A protein and the small-molecule ligand that binds it are described below.
Small molecule (SMILES): OC[C@H]1O[C@H](Oc2c[nH]c3ccc(Br)c(Cl)c23)[C@@H](O)[C@@H](O)[C@@H]1O

Binding-site contacts:
Ligand atom C11 contacts residue TYR100 of chain 4.A at 3.5 Å (hydrophobic).
Ligand atom C3 contacts residue ASN14 of chain 4.A at 4.1 Å.
Ligand atom C4 contacts residue ASP208 of chain 4.A at 3.2 Å.
Ligand atom C5 contacts residue LEU99 of chain 4.A at 4.2 Å (hydrophobic).
Ligand atom O2 contacts residue GLY98 of chain 4.A at 3.6 Å.
Ligand atom O4 contacts residue ARG228 of chain 4.A at 3.2 Å.
Ligand atom C14 contacts residue LEU99 of chain 4.A at 3.8 Å (hydrophobic).
Ligand atom C4 contacts residue ASN14 of chain 4.A at 3.9 Å.
Ligand atom C10 contacts residue LEU99 of chain 4.A at 3.9 Å (hydrophobic).
Ligand atom N1 contacts residue TYR12 of chain 4.A at 3.2 Å (h-bond).
Ligand atom C5 contacts residue TYR12 of chain 4.A at 4.1 Å (hydrophobic).
Ligand atom O6 contacts residue TYR100 of chain 4.A at 3.2 Å (h-bond).
Ligand atom C9 contacts residue LEU99 of chain 4.A at 3.5 Å (hydrophobic).
Ligand atom C13 contacts residue LEU99 of chain 4.A at 4.0 Å (hydrophobic).
Ligand atom C12 contacts residue LEU99 of chain 4.A at 3.6 Å (hydrophobic).
Ligand atom C6 contacts residue ALA207 of chain 4.A at 3.4 Å (hydrophobic).
Ligand atom C1 contacts residue LEU99 of chain 4.A at 3.6 Å (hydrophobic).
Ligand atom O5 contacts residue LEU99 of chain 4.A at 3.1 Å (h-bond).
Ligand atom O6 contacts residue LEU99 of chain 4.A at 3.3 Å (h-bond).
Ligand atom C8 contacts residue LEU99 of chain 4.A at 3.6 Å (hydrophobic).
Ligand atom N1 contacts residue TYR100 of chain 4.A at 3.2 Å.
Ligand atom O3 contacts residue ARG228 of chain 4.A at 2.9 Å (salt-bridge).
Ligand atom C4 contacts residue ARG228 of chain 4.A at 3.7 Å.
Ligand atom C3 contacts residue ARG228 of chain 4.A at 3.9 Å.
Ligand atom O4 contacts residue TYR12 of chain 4.A at 3.9 Å.
Ligand atom O4 contacts residue ASN14 of chain 4.A at 2.7 Å (h-bond).
Ligand atom O5 contacts residue GLY98 of chain 4.A at 4.2 Å.
Ligand atom C6 contacts residue TYR12 of chain 4.A at 3.8 Å (hydrophobic).
Ligand atom C11 contacts residue TYR12 of chain 4.A at 2.9 Å (hydrophobic).
Ligand atom O3 contacts residue GLY227 of chain 4.A at 3.5 Å.
Ligand atom C6 contacts residue ASP208 of chain 4.A at 3.3 Å.
Ligand atom O6 contacts residue ALA207 of chain 4.A at 3.2 Å.
Ligand atom N1 contacts residue LEU99 of chain 4.A at 4.0 Å.
Ligand atom O6 contacts residue GLY98 of chain 4.A at 3.4 Å.
Ligand atom C6 contacts residue TYR100 of chain 4.A at 4.0 Å (hydrophobic).
Ligand atom O5 contacts residue TYR100 of chain 4.A at 4.1 Å.
Ligand atom O2 contacts residue LEU99 of chain 4.A at 3.4 Å (h-bond).
Ligand atom C5 contacts residue ASP208 of chain 4.A at 3.9 Å.
Ligand atom O6 contacts residue ASP208 of chain 4.A at 2.6 Å (salt-bridge).
Ligand atom O4 contacts residue ASP208 of chain 4.A at 2.7 Å (salt-bridge).

Sequence of chain 4.A:
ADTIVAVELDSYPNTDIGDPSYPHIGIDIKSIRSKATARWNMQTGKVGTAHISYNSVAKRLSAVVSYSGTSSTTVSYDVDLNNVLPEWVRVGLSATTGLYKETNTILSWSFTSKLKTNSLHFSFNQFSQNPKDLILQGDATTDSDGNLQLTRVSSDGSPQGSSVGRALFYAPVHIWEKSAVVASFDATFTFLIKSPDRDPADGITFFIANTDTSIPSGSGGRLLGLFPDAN